Binding-site contacts:
Ligand atom O1 contacts residue CYS86 of chain 1.A at 2.8 Å (h-bond).
Ligand atom N11 contacts residue ALA35 of chain 1.A at 3.4 Å.
Ligand atom C18 contacts residue CYS86 of chain 1.A at 3.5 Å (hydrophobic).
Ligand atom C12 contacts residue ALA35 of chain 1.A at 3.8 Å (hydrophobic).
Ligand atom N11 contacts residue GLU84 of chain 1.A at 3.0 Å (salt-bridge).
Ligand atom N50 contacts residue GLN12 of chain 1.A at 3.6 Å (h-bond).
Ligand atom C25 contacts residue SER87 of chain 1.A at 4.0 Å.
Ligand atom C12 contacts residue LEU136 of chain 1.A at 3.8 Å (hydrophobic).
Ligand atom C25 contacts residue GLY89 of chain 1.A at 3.8 Å.
Ligand atom C19 contacts residue GLY89 of chain 1.A at 4.0 Å.
Ligand atom C6 contacts residue LEU136 of chain 1.A at 3.5 Å (hydrophobic).
Ligand atom C12 contacts residue CYS86 of chain 1.A at 3.8 Å (hydrophobic).
Ligand atom C19 contacts residue LEU14 of chain 1.A at 3.8 Å (hydrophobic).
Ligand atom C4 contacts residue LEU83 of chain 1.A at 3.6 Å (hydrophobic).
Ligand atom C13 contacts residue LEU136 of chain 1.A at 3.8 Å (hydrophobic).
Ligand atom C5 contacts residue GLU84 of chain 1.A at 3.7 Å.
Ligand atom C18 contacts residue LEU14 of chain 1.A at 4.0 Å (hydrophobic).
Ligand atom C38 contacts residue THR13 of chain 1.A at 3.7 Å.
Ligand atom C6 contacts residue GLU84 of chain 1.A at 3.8 Å.
Ligand atom N17 contacts residue LEU14 of chain 1.A at 3.8 Å.
Ligand atom C5 contacts residue LEU83 of chain 1.A at 3.9 Å (hydrophobic).
Ligand atom N17 contacts residue CYS86 of chain 1.A at 3.0 Å (h-bond).
Ligand atom C12 contacts residue GLU84 of chain 1.A at 3.9 Å.
Ligand atom C27 contacts residue LEU14 of chain 1.A at 3.5 Å (hydrophobic).
Ligand atom C20 contacts residue LEU14 of chain 1.A at 3.6 Å (hydrophobic).
Ligand atom C48 contacts residue GLN12 of chain 1.A at 3.5 Å.
Ligand atom O1 contacts residue TYR85 of chain 1.A at 3.3 Å.
Ligand atom C37 contacts residue GLN12 of chain 1.A at 4.0 Å.
Ligand atom O1 contacts residue GLU84 of chain 1.A at 3.9 Å.
Ligand atom C24 contacts residue CYS86 of chain 1.A at 3.5 Å (hydrophobic).
Ligand atom C6 contacts residue ALA35 of chain 1.A at 3.8 Å (hydrophobic).
Ligand atom C16 contacts residue LEU14 of chain 1.A at 3.6 Å (hydrophobic).
Ligand atom C36 contacts residue GLN12 of chain 1.A at 3.8 Å.
Ligand atom N11 contacts residue LEU136 of chain 1.A at 3.6 Å.
Ligand atom C5 contacts residue VAL67 of chain 1.A at 3.9 Å (hydrophobic).
Ligand atom C24 contacts residue GLY89 of chain 1.A at 3.5 Å.
Ligand atom C18 contacts residue GLY89 of chain 1.A at 3.6 Å.
Ligand atom C1 contacts residue LEU136 of chain 1.A at 3.6 Å (hydrophobic).
Ligand atom C24 contacts residue SER87 of chain 1.A at 3.7 Å.
Ligand atom C14 contacts residue LEU136 of chain 1.A at 3.8 Å (hydrophobic).

Sequence of chain 1.A:
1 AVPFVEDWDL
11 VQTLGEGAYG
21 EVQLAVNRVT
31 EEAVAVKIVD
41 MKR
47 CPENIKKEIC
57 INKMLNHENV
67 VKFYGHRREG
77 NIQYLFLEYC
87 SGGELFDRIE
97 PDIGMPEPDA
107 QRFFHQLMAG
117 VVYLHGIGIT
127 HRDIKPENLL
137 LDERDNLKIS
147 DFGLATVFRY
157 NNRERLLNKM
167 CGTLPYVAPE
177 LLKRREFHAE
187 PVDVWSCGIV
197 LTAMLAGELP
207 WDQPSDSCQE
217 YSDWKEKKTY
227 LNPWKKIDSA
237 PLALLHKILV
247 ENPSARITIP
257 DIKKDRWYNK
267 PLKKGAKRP

The protein below binds the small molecule below.
Small molecule (SMILES): NCC1CCN(Cc2ccc3[nH]c(-c4cc5ccccc5[nH]c4=O)cc3c2)CC1